The protein below binds the small molecule below.
Small molecule (SMILES): NS(=O)(=O)c1nc2ccccc2s1

Binding-site contacts:
Ligand atom C9 contacts residue ASN10 of chain 1.A at 4.1 Å.
Ligand atom S contacts residue TRP4 of chain 1.A at 4.0 Å.
Ligand atom O2 contacts residue HIS14 of chain 1.A at 2.9 Å (h-bond).
Ligand atom O2 contacts residue ASP18 of chain 1.A at 2.8 Å (salt-bridge).
Ligand atom S1 contacts residue ASP18 of chain 1.A at 3.7 Å.
Ligand atom C9 contacts residue HIS9 of chain 1.A at 4.3 Å.
Ligand atom N3 contacts residue HIS9 of chain 1.A at 4.2 Å.
Ligand atom C7 contacts residue HIS3 of chain 1.A at 3.8 Å.
Ligand atom S1 contacts residue HIS3 of chain 1.A at 3.8 Å.
Ligand atom N contacts residue ASP18 of chain 1.A at 3.5 Å (salt-bridge).
Ligand atom N3 contacts residue HIS14 of chain 1.A at 4.4 Å.
Ligand atom C4 contacts residue HIS9 of chain 1.A at 3.6 Å.
Ligand atom C9 contacts residue HIS3 of chain 1.A at 4.0 Å.
Ligand atom C2 contacts residue TRP4 of chain 1.A at 4.3 Å (hydrophobic).
Ligand atom O1 contacts residue HIS14 of chain 1.A at 3.6 Å.
Ligand atom S1 contacts residue TRP4 of chain 1.A at 4.3 Å.
Ligand atom O1 contacts residue TRP4 of chain 1.A at 3.6 Å.
Ligand atom S contacts residue ASP18 of chain 1.A at 3.6 Å (salt-bridge).
Ligand atom N3 contacts residue ASN10 of chain 1.A at 3.8 Å.
Ligand atom O2 contacts residue LYS17 of chain 1.A at 4.0 Å.
Ligand atom C2 contacts residue HIS3 of chain 1.A at 4.0 Å.
Ligand atom N contacts residue PHE19 of chain 1.A at 3.6 Å.
Ligand atom S contacts residue HIS14 of chain 1.A at 3.8 Å.
Ligand atom S contacts residue TRP15 of chain 1.A at 4.1 Å.
Ligand atom C8 contacts residue HIS3 of chain 1.A at 3.8 Å.
Ligand atom C4 contacts residue ASN10 of chain 1.A at 4.1 Å.
Ligand atom C2 contacts residue ASP18 of chain 1.A at 3.9 Å.
Ligand atom O2 contacts residue TRP15 of chain 1.A at 3.9 Å.
Ligand atom N contacts residue TRP4 of chain 1.A at 3.4 Å.
Ligand atom O1 contacts residue GLY11 of chain 1.A at 4.5 Å.
Ligand atom O1 contacts residue ASN10 of chain 1.A at 3.7 Å.
Ligand atom N3 contacts residue HIS3 of chain 1.A at 4.1 Å.
Ligand atom O1 contacts residue TRP15 of chain 1.A at 3.2 Å.

Sequence of chain 1.A:
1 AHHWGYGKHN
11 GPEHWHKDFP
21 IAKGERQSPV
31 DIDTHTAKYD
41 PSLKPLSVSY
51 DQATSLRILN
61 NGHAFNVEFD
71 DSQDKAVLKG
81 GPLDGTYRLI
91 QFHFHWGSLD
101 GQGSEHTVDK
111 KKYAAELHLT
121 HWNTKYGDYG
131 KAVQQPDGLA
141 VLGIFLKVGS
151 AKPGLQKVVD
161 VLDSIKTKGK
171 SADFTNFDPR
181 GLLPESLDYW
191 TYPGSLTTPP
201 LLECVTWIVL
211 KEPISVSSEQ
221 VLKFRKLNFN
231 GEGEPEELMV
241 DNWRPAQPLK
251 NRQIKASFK